A small-molecule ligand and the protein it binds are described below.
Small molecule (SMILES): O=C(Cc1cccc(Cl)c1)Nn1nnc2ccccc21

Sequence of chain 1.A:
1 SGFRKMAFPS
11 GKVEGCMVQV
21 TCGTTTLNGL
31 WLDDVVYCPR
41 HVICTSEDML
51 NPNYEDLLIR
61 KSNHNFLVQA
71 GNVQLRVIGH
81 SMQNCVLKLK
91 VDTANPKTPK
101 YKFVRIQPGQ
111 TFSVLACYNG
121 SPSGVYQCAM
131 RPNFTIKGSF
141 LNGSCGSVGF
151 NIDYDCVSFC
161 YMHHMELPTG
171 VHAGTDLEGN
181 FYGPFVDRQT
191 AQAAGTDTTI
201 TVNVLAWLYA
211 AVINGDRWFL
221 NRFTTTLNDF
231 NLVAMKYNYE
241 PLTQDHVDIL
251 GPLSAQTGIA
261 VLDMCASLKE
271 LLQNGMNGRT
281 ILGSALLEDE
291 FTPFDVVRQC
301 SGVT

Sequence of chain 2.A:
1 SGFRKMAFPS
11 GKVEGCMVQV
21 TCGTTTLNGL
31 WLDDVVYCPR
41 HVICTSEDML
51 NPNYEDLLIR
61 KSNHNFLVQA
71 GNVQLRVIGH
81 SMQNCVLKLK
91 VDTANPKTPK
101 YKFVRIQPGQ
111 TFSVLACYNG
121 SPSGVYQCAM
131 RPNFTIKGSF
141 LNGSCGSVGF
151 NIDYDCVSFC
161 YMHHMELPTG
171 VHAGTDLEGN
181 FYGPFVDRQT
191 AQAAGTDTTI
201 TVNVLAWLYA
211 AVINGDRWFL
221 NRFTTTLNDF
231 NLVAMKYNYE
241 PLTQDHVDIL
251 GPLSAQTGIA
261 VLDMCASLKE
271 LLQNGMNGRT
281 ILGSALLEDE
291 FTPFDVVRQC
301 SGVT

Binding-site contacts:
Ligand atom CL contacts residue ASP187 of chain 2.A at 3.2 Å.
Ligand atom C7 contacts residue LEU141 of chain 2.A at 3.9 Å (hydrophobic).
Ligand atom C10 contacts residue LEU141 of chain 2.A at 3.9 Å (hydrophobic).
Ligand atom C13 contacts residue HIS164 of chain 2.A at 3.5 Å.
Ligand atom N2 contacts residue HIS163 of chain 2.A at 3.1 Å (h-bond).
Ligand atom CL contacts residue HIS41 of chain 2.A at 3.5 Å.
Ligand atom C8 contacts residue LEU141 of chain 2.A at 3.7 Å (hydrophobic).
Ligand atom N2 contacts residue MET165 of chain 2.A at 3.5 Å.
Ligand atom C1 contacts residue MET49 of chain 2.A at 3.3 Å (hydrophobic).
Ligand atom C9 contacts residue GLU166 of chain 2.A at 3.9 Å.
Ligand atom N3 contacts residue SER144 of chain 2.A at 3.9 Å.
Ligand atom C13 contacts residue MET165 of chain 2.A at 3.5 Å (hydrophobic).
Ligand atom C11 contacts residue ASN142 of chain 2.A at 3.7 Å.
Ligand atom O contacts residue MET165 of chain 2.A at 3.5 Å.
Ligand atom C6 contacts residue MET165 of chain 2.A at 4.0 Å (hydrophobic).
Ligand atom C10 contacts residue ASN142 of chain 2.A at 3.5 Å.
Ligand atom C1 contacts residue ARG188 of chain 2.A at 3.9 Å.
Ligand atom C1 contacts residue GLN189 of chain 2.A at 4.1 Å.
Ligand atom C9 contacts residue LEU141 of chain 2.A at 3.5 Å (hydrophobic).
Ligand atom C8 contacts residue PHE140 of chain 2.A at 3.3 Å (hydrophobic).
Ligand atom N3 contacts residue MET165 of chain 2.A at 3.9 Å.
Ligand atom C9 contacts residue PHE140 of chain 2.A at 3.7 Å (hydrophobic).
Ligand atom N2 contacts residue CYS145 of chain 2.A at 3.4 Å (h-bond).
Ligand atom N contacts residue CYS145 of chain 2.A at 3.2 Å (h-bond).
Ligand atom N1 contacts residue CYS145 of chain 2.A at 3.5 Å (h-bond).
Ligand atom CL contacts residue MET165 of chain 2.A at 3.7 Å.
Ligand atom C contacts residue MET49 of chain 2.A at 3.7 Å (hydrophobic).
Ligand atom C contacts residue MET165 of chain 2.A at 3.6 Å (hydrophobic).
Ligand atom N3 contacts residue GLU166 of chain 2.A at 3.6 Å (salt-bridge).
Ligand atom N3 contacts residue HIS163 of chain 2.A at 2.8 Å (h-bond).
Ligand atom C7 contacts residue GLU166 of chain 2.A at 3.6 Å.
Ligand atom N1 contacts residue GLU166 of chain 2.A at 4.0 Å.
Ligand atom N2 contacts residue GLU166 of chain 2.A at 3.5 Å (salt-bridge).
Ligand atom O contacts residue GLU166 of chain 2.A at 3.3 Å (salt-bridge).
Ligand atom C9 contacts residue ASN142 of chain 2.A at 3.6 Å.
Ligand atom N2 contacts residue HIS164 of chain 2.A at 4.0 Å.
Ligand atom C8 contacts residue GLU166 of chain 2.A at 3.4 Å.
Ligand atom C2 contacts residue MET49 of chain 2.A at 3.6 Å (hydrophobic).
Ligand atom C13 contacts residue HIS41 of chain 2.A at 3.8 Å.
Ligand atom C2 contacts residue GLN189 of chain 2.A at 4.0 Å.